Sequence of chain 58.C:
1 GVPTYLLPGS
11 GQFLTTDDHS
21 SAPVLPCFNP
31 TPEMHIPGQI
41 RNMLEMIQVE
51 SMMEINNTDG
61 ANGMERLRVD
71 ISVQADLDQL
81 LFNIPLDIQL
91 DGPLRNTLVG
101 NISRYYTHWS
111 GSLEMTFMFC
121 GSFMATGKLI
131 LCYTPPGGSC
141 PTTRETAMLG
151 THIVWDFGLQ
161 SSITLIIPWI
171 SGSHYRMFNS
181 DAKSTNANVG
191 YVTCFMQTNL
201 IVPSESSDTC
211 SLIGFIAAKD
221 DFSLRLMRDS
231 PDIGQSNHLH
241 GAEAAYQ

A protein and the small-molecule ligand that binds it are described below.
Small molecule (SMILES): CC(=O)N[C@@H]1[C@@H](O)[C@H](O[C@@H]2O[C@H](CO)[C@H](O)[C@H](O[C@]3(C(=O)O)C[C@H](O)[C@@H](NC(C)=O)[C@H]([C@H](O)[C@H](O)CO)O3)[C@H]2O)[C@@H](CO)O[C@H]1O

Sequence of chain 58.A:
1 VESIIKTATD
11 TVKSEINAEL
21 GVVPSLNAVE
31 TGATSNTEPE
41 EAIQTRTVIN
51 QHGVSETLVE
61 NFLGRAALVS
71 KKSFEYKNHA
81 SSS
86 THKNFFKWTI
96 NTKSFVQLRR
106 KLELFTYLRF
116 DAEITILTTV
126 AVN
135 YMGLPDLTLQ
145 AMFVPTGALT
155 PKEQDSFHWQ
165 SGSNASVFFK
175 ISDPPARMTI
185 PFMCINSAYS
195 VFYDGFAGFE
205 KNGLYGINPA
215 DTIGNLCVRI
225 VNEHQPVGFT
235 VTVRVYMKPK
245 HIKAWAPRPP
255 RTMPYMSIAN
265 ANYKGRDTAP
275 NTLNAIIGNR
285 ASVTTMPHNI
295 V

Binding-site contacts:
Ligand atom O10 contacts residue ASN275 of chain 58.A at 3.0 Å (h-bond).
Ligand atom O5 contacts residue ASN283 of chain 58.A at 3.7 Å.
Ligand atom C4 contacts residue ASN275 of chain 58.A at 3.7 Å.
Ligand atom C10 contacts residue PRO231 of chain 58.C at 3.8 Å (hydrophobic).
Ligand atom O7 contacts residue PRO274 of chain 58.A at 3.6 Å.
Ligand atom C10 contacts residue ASN275 of chain 58.A at 3.3 Å.
Ligand atom O4 contacts residue ASP232 of chain 58.C at 2.8 Å (salt-bridge).
Ligand atom C3 contacts residue ARG104 of chain 58.C at 3.8 Å.
Ligand atom O4 contacts residue PRO231 of chain 58.C at 3.9 Å.
Ligand atom C5 contacts residue GLY282 of chain 58.A at 3.8 Å.
Ligand atom C6 contacts residue GLY282 of chain 58.A at 3.6 Å.
Ligand atom O4 contacts residue ASN275 of chain 58.A at 3.0 Å (h-bond).
Ligand atom C5 contacts residue PRO274 of chain 58.A at 3.9 Å (hydrophobic).
Ligand atom C5 contacts residue ASN283 of chain 58.A at 3.8 Å.
Ligand atom O6 contacts residue GLY282 of chain 58.A at 3.5 Å.
Ligand atom O4 contacts residue ARG95 of chain 58.C at 3.5 Å.
Ligand atom C4 contacts residue PRO231 of chain 58.C at 3.6 Å (hydrophobic).
Ligand atom C6 contacts residue ASN283 of chain 58.A at 3.8 Å.
Ligand atom C11 contacts residue GLY234 of chain 58.C at 3.8 Å.
Ligand atom C11 contacts residue ILE233 of chain 58.C at 3.6 Å (hydrophobic).
Ligand atom C4 contacts residue ASP232 of chain 58.C at 3.4 Å.
Ligand atom O2 contacts residue PRO274 of chain 58.A at 3.4 Å.
Ligand atom C1 contacts residue ASN283 of chain 58.A at 3.4 Å.
Ligand atom O6 contacts residue PRO274 of chain 58.A at 3.6 Å.
Ligand atom C11 contacts residue PRO231 of chain 58.C at 3.5 Å (hydrophobic).
Ligand atom O2 contacts residue GLY282 of chain 58.A at 3.8 Å.
Ligand atom O6 contacts residue ALA273 of chain 58.A at 3.7 Å.
Ligand atom N5 contacts residue ASN275 of chain 58.A at 3.4 Å (h-bond).
Ligand atom O1B contacts residue ARG104 of chain 58.C at 3.0 Å (salt-bridge).
Ligand atom C1 contacts residue ARG104 of chain 58.C at 3.8 Å.
Ligand atom C5 contacts residue ASN275 of chain 58.A at 3.5 Å.
Ligand atom C11 contacts residue ASP232 of chain 58.C at 3.6 Å.
Ligand atom C5 contacts residue PRO231 of chain 58.C at 3.7 Å (hydrophobic).
Ligand atom O2 contacts residue ASP91 of chain 58.C at 2.5 Å (salt-bridge).
Ligand atom O6 contacts residue ASN283 of chain 58.A at 3.0 Å (h-bond).
Ligand atom N5 contacts residue PRO231 of chain 58.C at 3.0 Å (h-bond).
Ligand atom C6 contacts residue ALA273 of chain 58.A at 3.8 Å (hydrophobic).
Ligand atom C2 contacts residue ASP91 of chain 58.C at 3.2 Å.
Ligand atom O3 contacts residue ASP91 of chain 58.C at 3.5 Å.
Ligand atom O10 contacts residue ARG270 of chain 58.A at 3.6 Å.